The small molecule below binds the protein below.
Small molecule (SMILES): CCc1cc(O)c(Oc2ccc([N+](=O)[O-])cc2Cl)cc1F

Sequence of chain 1.C:
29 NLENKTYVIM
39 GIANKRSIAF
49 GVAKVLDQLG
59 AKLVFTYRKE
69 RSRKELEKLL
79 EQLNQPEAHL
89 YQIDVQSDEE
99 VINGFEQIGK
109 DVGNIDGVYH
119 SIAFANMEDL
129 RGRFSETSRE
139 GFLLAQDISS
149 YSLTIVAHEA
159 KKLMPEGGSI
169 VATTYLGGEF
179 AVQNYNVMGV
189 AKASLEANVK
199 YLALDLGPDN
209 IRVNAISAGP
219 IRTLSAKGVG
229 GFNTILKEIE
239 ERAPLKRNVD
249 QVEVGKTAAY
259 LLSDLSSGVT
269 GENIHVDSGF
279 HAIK

Binding-site contacts:
Ligand atom CL contacts residue ALA121 of chain 1.C at 3.6 Å.
Ligand atom C4 contacts residue NAP1 of chain 1.S at 3.3 Å.
Ligand atom C4 contacts residue TYR183 of chain 1.C at 3.3 Å (hydrophobic).
Ligand atom C13 contacts residue NAP1 of chain 1.S at 3.1 Å.
Ligand atom C8 contacts residue MET186 of chain 1.C at 3.5 Å (hydrophobic).
Ligand atom C contacts residue TYR173 of chain 1.C at 3.6 Å (hydrophobic).
Ligand atom CL contacts residue SER223 of chain 1.C at 3.3 Å.
Ligand atom O contacts residue TYR183 of chain 1.C at 2.5 Å (h-bond).
Ligand atom C1 contacts residue NAP1 of chain 1.S at 3.2 Å.
Ligand atom F contacts residue PHE230 of chain 1.C at 3.1 Å.
Ligand atom C11 contacts residue SER223 of chain 1.C at 3.2 Å.
Ligand atom C6 contacts residue SER223 of chain 1.C at 3.7 Å.
Ligand atom C3 contacts residue NAP1 of chain 1.S at 3.2 Å.
Ligand atom O3 contacts residue ALA123 of chain 1.C at 3.1 Å (h-bond).
Ligand atom N contacts residue ALA123 of chain 1.C at 3.4 Å (h-bond).
Ligand atom O contacts residue LYS190 of chain 1.C at 3.8 Å.
Ligand atom C10 contacts residue ALA121 of chain 1.C at 3.6 Å (hydrophobic).
Ligand atom C7 contacts residue MET186 of chain 1.C at 3.8 Å (hydrophobic).
Ligand atom O2 contacts residue LEU128 of chain 1.C at 3.1 Å.
Ligand atom C1 contacts residue PRO218 of chain 1.C at 3.9 Å (hydrophobic).
Ligand atom C1 contacts residue TYR173 of chain 1.C at 3.8 Å (hydrophobic).
Ligand atom C12 contacts residue ALA224 of chain 1.C at 3.9 Å (hydrophobic).
Ligand atom C13 contacts residue VAL227 of chain 1.C at 3.9 Å (hydrophobic).
Ligand atom C6 contacts residue NAP1 of chain 1.S at 3.8 Å.
Ligand atom C12 contacts residue NAP1 of chain 1.S at 3.5 Å.
Ligand atom C5 contacts residue NAP1 of chain 1.S at 3.3 Å.
Ligand atom CL contacts residue NAP1 of chain 1.S at 3.4 Å.
Ligand atom C2 contacts residue NAP1 of chain 1.S at 3.2 Å.
Ligand atom C8 contacts residue LEU128 of chain 1.C at 3.8 Å (hydrophobic).
Ligand atom C10 contacts residue SER223 of chain 1.C at 3.5 Å.
Ligand atom C10 contacts residue MET186 of chain 1.C at 3.7 Å (hydrophobic).
Ligand atom C9 contacts residue MET186 of chain 1.C at 3.5 Å (hydrophobic).
Ligand atom C7 contacts residue SER223 of chain 1.C at 3.9 Å.
Ligand atom F contacts residue NAP1 of chain 1.S at 3.1 Å.
Ligand atom O1 contacts residue NAP1 of chain 1.S at 3.1 Å.
Ligand atom O2 contacts residue ALA123 of chain 1.C at 3.0 Å (h-bond).
Ligand atom C3 contacts residue TYR183 of chain 1.C at 3.4 Å (hydrophobic).
Ligand atom O contacts residue NAP1 of chain 1.S at 2.6 Å (h-bond).
Ligand atom O3 contacts residue PHE122 of chain 1.C at 3.4 Å.
Ligand atom F contacts residue ALA224 of chain 1.C at 3.3 Å.